The small molecule below binds the protein below.
Small molecule (SMILES): CC(=O)N[C@@H]1[C@@H](O)[C@H](O)[C@@H](CO)O[C@H]1O

Sequence of chain 1.B:
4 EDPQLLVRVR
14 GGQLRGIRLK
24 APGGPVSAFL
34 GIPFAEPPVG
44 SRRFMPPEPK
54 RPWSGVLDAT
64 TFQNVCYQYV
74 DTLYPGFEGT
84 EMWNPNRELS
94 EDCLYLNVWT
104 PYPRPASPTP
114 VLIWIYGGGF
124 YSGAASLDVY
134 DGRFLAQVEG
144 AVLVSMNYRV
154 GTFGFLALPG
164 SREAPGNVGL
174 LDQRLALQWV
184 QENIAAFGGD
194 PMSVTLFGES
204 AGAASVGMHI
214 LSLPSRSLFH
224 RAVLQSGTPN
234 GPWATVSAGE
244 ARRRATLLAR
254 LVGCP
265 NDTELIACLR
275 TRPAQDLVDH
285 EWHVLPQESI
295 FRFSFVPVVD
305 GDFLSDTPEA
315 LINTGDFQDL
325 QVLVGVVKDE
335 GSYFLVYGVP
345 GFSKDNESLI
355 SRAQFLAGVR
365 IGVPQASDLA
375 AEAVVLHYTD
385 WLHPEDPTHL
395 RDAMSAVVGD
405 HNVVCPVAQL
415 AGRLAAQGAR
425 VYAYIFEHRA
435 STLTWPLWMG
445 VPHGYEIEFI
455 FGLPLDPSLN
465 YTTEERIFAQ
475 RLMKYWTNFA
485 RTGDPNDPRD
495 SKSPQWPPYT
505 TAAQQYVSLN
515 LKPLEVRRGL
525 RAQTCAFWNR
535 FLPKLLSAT

Binding-site contacts:
Ligand atom C1 contacts residue ASN350 of chain 1.B at 1.5 Å.
Ligand atom C2 contacts residue GLY345 of chain 1.B at 4.4 Å.
Ligand atom N2 contacts residue ASN350 of chain 1.B at 3.0 Å (h-bond).
Ligand atom C5 contacts residue ASN350 of chain 1.B at 3.7 Å.
Ligand atom C4 contacts residue ASN350 of chain 1.B at 4.3 Å.
Ligand atom O7 contacts residue ASN350 of chain 1.B at 3.9 Å.
Ligand atom C5 contacts residue SER347 of chain 1.B at 4.0 Å.
Ligand atom C8 contacts residue LEU353 of chain 1.B at 3.6 Å (hydrophobic).
Ligand atom C1 contacts residue GLY345 of chain 1.B at 4.4 Å.
Ligand atom O6 contacts residue SER347 of chain 1.B at 4.4 Å.
Ligand atom C2 contacts residue ASN350 of chain 1.B at 2.5 Å.
Ligand atom N2 contacts residue GLY345 of chain 1.B at 4.0 Å.
Ligand atom C7 contacts residue ASN350 of chain 1.B at 3.4 Å.
Ligand atom C3 contacts residue ASN350 of chain 1.B at 3.8 Å.
Ligand atom O5 contacts residue SER347 of chain 1.B at 3.8 Å.
Ligand atom C3 contacts residue GLY345 of chain 1.B at 4.2 Å.
Ligand atom C6 contacts residue SER347 of chain 1.B at 4.4 Å.
Ligand atom C8 contacts residue SER352 of chain 1.B at 4.3 Å.
Ligand atom C8 contacts residue ASN350 of chain 1.B at 3.9 Å.
Ligand atom O5 contacts residue ASN350 of chain 1.B at 2.4 Å (h-bond).
Ligand atom O3 contacts residue GLY345 of chain 1.B at 4.5 Å.
Ligand atom C1 contacts residue SER347 of chain 1.B at 4.1 Å.